The small molecule below binds the protein below.
Small molecule (SMILES): Cc1cn([C@H]2C[C@H](O[P](=O)(O)OC[C@H]3O[C@@H](n4ccc(N)nc4=O)C[C@@H]3O[P](=O)(O)OC[C@H]3O[C@@H](n4cnc5c(=O)nc(N)[nH]c54)C[C@@H]3O[P](=O)(O)OC[C@H]3O[C@@H](n4cnc5c(=O)nc(N)[nH]c54)C[C@@H]3O)[C@@H](CO[P](=O)(O)O[C@H]3C[C@H](n4cnc5c(=O)nc(N)[nH]c54)O[C@@H]3COP(=O)(O)O)O2)c(=O)[nH]c1=O

Binding-site contacts:
Ligand atom OP1 contacts residue TYR39 of chain 1.D at 4.0 Å.
Ligand atom OP1 contacts residue LEU62 of chain 1.D at 3.7 Å.
Ligand atom C3' contacts residue LYS68 of chain 1.D at 3.7 Å.
Ligand atom OP1 contacts residue THR67 of chain 1.D at 3.4 Å (h-bond).
Ligand atom OP1 contacts residue GLY66 of chain 1.D at 2.9 Å (h-bond).
Ligand atom N3 contacts residue ALA38 of chain 1.D at 3.5 Å.
Ligand atom OP2 contacts residue GLY66 of chain 1.D at 3.6 Å.
Ligand atom OP1 contacts residue VAL65 of chain 1.D at 3.4 Å (h-bond).
Ligand atom P contacts residue THR67 of chain 1.D at 4.0 Å.
Ligand atom OP1 contacts residue GLY64 of chain 1.D at 3.2 Å (h-bond).
Ligand atom C5' contacts residue ILE69 of chain 1.D at 4.0 Å (hydrophobic).
Ligand atom P contacts residue GLY66 of chain 1.D at 4.0 Å.
Ligand atom P contacts residue LYS68 of chain 1.D at 3.7 Å.
Ligand atom OP2 contacts residue LYS68 of chain 1.D at 2.9 Å (salt-bridge).
Ligand atom C8 contacts residue LYS35 of chain 1.D at 4.0 Å.
Ligand atom O3' contacts residue LYS68 of chain 1.D at 3.8 Å.
Ligand atom C5' contacts residue TYR39 of chain 1.D at 3.6 Å (hydrophobic).
Ligand atom OP3 contacts residue LYS35 of chain 1.D at 2.4 Å (salt-bridge).
Ligand atom OP1 contacts residue ILE69 of chain 1.D at 3.0 Å (h-bond).
Ligand atom P contacts residue NA1 of chain 1.F at 3.7 Å.
Ligand atom C3' contacts residue GLY64 of chain 1.D at 4.0 Å.
Ligand atom C5' contacts residue GLY64 of chain 1.D at 3.3 Å.
Ligand atom O3' contacts residue GLY64 of chain 1.D at 3.6 Å.
Ligand atom OP1 contacts residue NA1 of chain 1.F at 2.5 Å (h-bond).
Ligand atom P contacts residue ILE69 of chain 1.D at 3.9 Å.
Ligand atom C5' contacts residue GLY66 of chain 1.D at 3.8 Å.
Ligand atom P contacts residue LYS68 of chain 1.D at 3.3 Å.
Ligand atom OP2 contacts residue LYS68 of chain 1.D at 3.1 Å (salt-bridge).
Ligand atom OP1 contacts residue PRO63 of chain 1.D at 3.9 Å.
Ligand atom O4' contacts residue ALA38 of chain 1.D at 3.6 Å.
Ligand atom O3' contacts residue ILE69 of chain 1.D at 3.3 Å.
Ligand atom OP2 contacts residue LYS35 of chain 1.D at 3.8 Å.
Ligand atom P contacts residue LYS35 of chain 1.D at 3.6 Å.
Ligand atom OP1 contacts residue LYS68 of chain 1.D at 3.5 Å (salt-bridge).
Ligand atom O5' contacts residue GLY66 of chain 1.D at 3.9 Å.
Ligand atom O3' contacts residue GLY66 of chain 1.D at 4.0 Å.
Ligand atom C3' contacts residue GLY66 of chain 1.D at 3.8 Å.
Ligand atom C4' contacts residue GLY64 of chain 1.D at 3.3 Å.
Ligand atom OP1 contacts residue LYS68 of chain 1.D at 2.8 Å (salt-bridge).
Ligand atom OP2 contacts residue THR67 of chain 1.D at 3.6 Å.

Sequence of chain 1.D:
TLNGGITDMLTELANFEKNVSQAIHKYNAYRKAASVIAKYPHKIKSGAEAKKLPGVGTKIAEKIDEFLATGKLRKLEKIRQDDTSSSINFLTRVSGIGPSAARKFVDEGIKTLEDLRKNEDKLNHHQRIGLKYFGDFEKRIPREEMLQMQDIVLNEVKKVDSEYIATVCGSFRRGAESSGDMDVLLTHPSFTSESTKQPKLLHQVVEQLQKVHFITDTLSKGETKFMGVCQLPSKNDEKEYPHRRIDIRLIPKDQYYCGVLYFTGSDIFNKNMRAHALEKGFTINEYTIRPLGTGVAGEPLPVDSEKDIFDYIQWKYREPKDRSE